A small-molecule ligand and the protein it binds are described below.
Small molecule (SMILES): Cc1cn([C@H]2C[C@H](O)[C@@H](CO)O2)c(=O)nc1N

Sequence of chain 2.A:
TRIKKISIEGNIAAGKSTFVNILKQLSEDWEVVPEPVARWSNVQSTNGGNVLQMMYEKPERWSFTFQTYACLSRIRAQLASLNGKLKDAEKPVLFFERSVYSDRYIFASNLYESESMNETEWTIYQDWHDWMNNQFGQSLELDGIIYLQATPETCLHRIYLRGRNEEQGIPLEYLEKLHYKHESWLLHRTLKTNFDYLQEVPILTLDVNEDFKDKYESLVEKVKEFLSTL

Binding-site contacts:
Ligand atom N4 contacts residue GLN116 of chain 2.A at 2.9 Å (h-bond).
Ligand atom C4' contacts residue GLU216 of chain 2.A at 3.8 Å.
Ligand atom C2' contacts residue ILE49 of chain 2.A at 3.6 Å (hydrophobic).
Ligand atom O5' contacts residue ARG147 of chain 2.A at 3.3 Å (salt-bridge).
Ligand atom C5' contacts residue TRP77 of chain 2.A at 3.8 Å (hydrophobic).
Ligand atom C6 contacts residue TRP77 of chain 2.A at 3.8 Å (hydrophobic).
Ligand atom N3 contacts residue PHE156 of chain 2.A at 3.4 Å.
Ligand atom O2 contacts residue MET104 of chain 2.A at 3.0 Å.
Ligand atom N1 contacts residue PHE115 of chain 2.A at 3.9 Å.
Ligand atom C5A contacts residue ARG123 of chain 2.A at 3.1 Å.
Ligand atom C1' contacts residue TYR105 of chain 2.A at 3.7 Å (hydrophobic).
Ligand atom O3' contacts residue ILE49 of chain 2.A at 3.9 Å.
Ligand atom C2 contacts residue GLN116 of chain 2.A at 3.8 Å.
Ligand atom O2 contacts residue PHE115 of chain 2.A at 3.6 Å.
Ligand atom O5' contacts residue TRP77 of chain 2.A at 3.9 Å.
Ligand atom O3' contacts residue TYR105 of chain 2.A at 2.7 Å (h-bond).
Ligand atom O3' contacts residue GLU216 of chain 2.A at 2.6 Å (salt-bridge).
Ligand atom O2 contacts residue PHE156 of chain 2.A at 3.8 Å.
Ligand atom N1 contacts residue PHE156 of chain 2.A at 3.9 Å.
Ligand atom C2 contacts residue PHE156 of chain 2.A at 3.5 Å (hydrophobic).
Ligand atom C3' contacts residue GLU216 of chain 2.A at 3.3 Å.
Ligand atom N4 contacts residue ASP152 of chain 2.A at 3.0 Å (salt-bridge).
Ligand atom C5A contacts residue GLU72 of chain 2.A at 3.4 Å.
Ligand atom C5' contacts residue GLU72 of chain 2.A at 3.6 Å.
Ligand atom O5' contacts residue GLU72 of chain 2.A at 2.7 Å (salt-bridge).
Ligand atom C2' contacts residue TYR105 of chain 2.A at 3.5 Å (hydrophobic).
Ligand atom C2 contacts residue PHE115 of chain 2.A at 3.4 Å (hydrophobic).
Ligand atom C3' contacts residue TYR105 of chain 2.A at 3.6 Å (hydrophobic).
Ligand atom C4' contacts residue LEU101 of chain 2.A at 3.9 Å (hydrophobic).
Ligand atom C5A contacts residue ASP152 of chain 2.A at 3.1 Å.
Ligand atom O4' contacts residue TRP77 of chain 2.A at 3.8 Å.
Ligand atom O4' contacts residue LEU101 of chain 2.A at 3.5 Å.
Ligand atom C4 contacts residue PHE156 of chain 2.A at 3.5 Å (hydrophobic).
Ligand atom C5A contacts residue TRP77 of chain 2.A at 3.7 Å (hydrophobic).
Ligand atom N3 contacts residue GLN116 of chain 2.A at 2.9 Å (h-bond).
Ligand atom C5' contacts residue ARG213 of chain 2.A at 3.8 Å.
Ligand atom N4 contacts residue PHE156 of chain 2.A at 3.5 Å.
Ligand atom C4 contacts residue GLN116 of chain 2.A at 3.7 Å.
Ligand atom N3 contacts residue PHE115 of chain 2.A at 3.4 Å.
Ligand atom O2 contacts residue GLN116 of chain 2.A at 3.7 Å.